Binding-site contacts:
Ligand atom C8 contacts residue NAG1 of chain 1.P at 4.1 Å.
Ligand atom C5 contacts residue ASN124 of chain 1.A at 3.7 Å.
Ligand atom C8 contacts residue ASN124 of chain 1.A at 3.8 Å.
Ligand atom C3 contacts residue ASN124 of chain 1.A at 3.8 Å.
Ligand atom C7 contacts residue ASN124 of chain 1.A at 3.5 Å.
Ligand atom C1 contacts residue ASN124 of chain 1.A at 1.4 Å.
Ligand atom O7 contacts residue ASN124 of chain 1.A at 3.9 Å.
Ligand atom O7 contacts residue GLN175 of chain 1.A at 2.7 Å (h-bond).
Ligand atom N2 contacts residue ASN124 of chain 1.A at 2.8 Å (h-bond).
Ligand atom C2 contacts residue ASN124 of chain 1.A at 2.5 Å.
Ligand atom C8 contacts residue NAG2 of chain 1.P at 3.5 Å.
Ligand atom C4 contacts residue ASN124 of chain 1.A at 4.3 Å.
Ligand atom N2 contacts residue GLN175 of chain 1.A at 4.1 Å.
Ligand atom O5 contacts residue ASN124 of chain 1.A at 2.4 Å (h-bond).
Ligand atom C7 contacts residue GLN175 of chain 1.A at 3.7 Å.

A small-molecule ligand and the protein it binds are described below.
Small molecule (SMILES): CC(=O)N[C@H]1[C@H](O[C@H]2[C@H](O)[C@@H](NC(C)=O)CO[C@@H]2CO)O[C@H](CO)[C@@H](O)[C@@H]1O

Sequence of chain 1.A:
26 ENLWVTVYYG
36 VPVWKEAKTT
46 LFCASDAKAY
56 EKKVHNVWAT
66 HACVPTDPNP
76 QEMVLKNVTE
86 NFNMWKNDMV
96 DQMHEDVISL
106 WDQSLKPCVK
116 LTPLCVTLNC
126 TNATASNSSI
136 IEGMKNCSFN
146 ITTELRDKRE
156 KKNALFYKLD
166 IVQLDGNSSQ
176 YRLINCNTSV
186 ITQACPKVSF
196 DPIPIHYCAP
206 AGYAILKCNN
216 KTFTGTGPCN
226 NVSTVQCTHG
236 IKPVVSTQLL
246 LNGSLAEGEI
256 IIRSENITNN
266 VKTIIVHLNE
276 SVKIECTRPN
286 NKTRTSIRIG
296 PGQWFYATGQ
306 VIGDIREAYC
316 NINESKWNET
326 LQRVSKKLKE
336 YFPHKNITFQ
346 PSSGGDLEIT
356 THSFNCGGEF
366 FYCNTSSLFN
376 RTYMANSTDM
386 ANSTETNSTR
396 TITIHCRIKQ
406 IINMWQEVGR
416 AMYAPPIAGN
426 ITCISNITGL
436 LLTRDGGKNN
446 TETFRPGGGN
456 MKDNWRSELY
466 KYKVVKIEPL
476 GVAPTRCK